This small molecule binds to this protein.
Small molecule (SMILES): CC1=C(c2ccc(O)cc2)[C@H](c2ccc(OCCN3CC[C@H](C)C3)cc2)Oc2cc(O)ccc21

Sequence of chain 1.B:
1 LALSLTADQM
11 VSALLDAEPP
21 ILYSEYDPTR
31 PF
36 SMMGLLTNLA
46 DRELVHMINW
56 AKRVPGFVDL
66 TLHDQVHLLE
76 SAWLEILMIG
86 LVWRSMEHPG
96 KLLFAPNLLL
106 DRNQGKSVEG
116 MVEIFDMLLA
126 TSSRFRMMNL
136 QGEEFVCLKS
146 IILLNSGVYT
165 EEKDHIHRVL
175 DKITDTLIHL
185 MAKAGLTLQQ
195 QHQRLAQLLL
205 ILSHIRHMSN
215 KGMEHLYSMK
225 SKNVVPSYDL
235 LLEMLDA

Binding-site contacts:
Ligand atom CAX contacts residue THR42 of chain 1.B at 3.5 Å.
Ligand atom CBD contacts residue VAL228 of chain 1.B at 3.2 Å (hydrophobic).
Ligand atom CBH contacts residue ASP46 of chain 1.B at 3.7 Å.
Ligand atom CBB contacts residue ASP46 of chain 1.B at 3.7 Å.
Ligand atom CAD contacts residue ALA45 of chain 1.B at 3.7 Å (hydrophobic).
Ligand atom OAS contacts residue HIS219 of chain 1.B at 2.6 Å (h-bond).
Ligand atom CAB contacts residue GLU48 of chain 1.B at 2.7 Å.
Ligand atom CBD contacts residue ASP46 of chain 1.B at 3.4 Å.
Ligand atom CAC contacts residue GLU48 of chain 1.B at 2.3 Å.
Ligand atom CAF contacts residue PHE99 of chain 1.B at 3.8 Å (hydrophobic).
Ligand atom OAG contacts residue LEU44 of chain 1.B at 3.5 Å.
Ligand atom NBC contacts residue ASP46 of chain 1.B at 2.8 Å (salt-bridge).
Ligand atom NBC contacts residue VAL228 of chain 1.B at 3.5 Å (h-bond).
Ligand atom OAS contacts residue ILE119 of chain 1.B at 3.5 Å.
Ligand atom CBG contacts residue TRP78 of chain 1.B at 3.5 Å (hydrophobic).
Ligand atom CBG contacts residue ASP46 of chain 1.B at 3.3 Å.
Ligand atom CAV contacts residue ALA45 of chain 1.B at 3.7 Å (hydrophobic).
Ligand atom OAH contacts residue LEU41 of chain 1.B at 3.5 Å.
Ligand atom OAS contacts residue GLY216 of chain 1.B at 3.2 Å (h-bond).
Ligand atom CAD contacts residue GLU48 of chain 1.B at 3.6 Å.
Ligand atom CBG contacts residue VAL228 of chain 1.B at 3.4 Å (hydrophobic).
Ligand atom CAP contacts residue HIS219 of chain 1.B at 3.7 Å.
Ligand atom CAO contacts residue HIS219 of chain 1.B at 3.6 Å.
Ligand atom CBE contacts residue PRO230 of chain 1.B at 3.8 Å (hydrophobic).
Ligand atom CBF contacts residue ASP46 of chain 1.B at 3.4 Å.
Ligand atom OAG contacts residue ARG89 of chain 1.B at 3.7 Å.
Ligand atom CAY contacts residue MET38 of chain 1.B at 3.6 Å (hydrophobic).
Ligand atom CAR contacts residue MET83 of chain 1.B at 3.8 Å (hydrophobic).
Ligand atom CAI contacts residue LEU41 of chain 1.B at 3.7 Å (hydrophobic).
Ligand atom CAN contacts residue GLY216 of chain 1.B at 3.7 Å.
Ligand atom CBB contacts residue VAL228 of chain 1.B at 3.2 Å (hydrophobic).
Ligand atom CAE contacts residue PHE99 of chain 1.B at 3.8 Å (hydrophobic).
Ligand atom CAW contacts residue ALA45 of chain 1.B at 3.8 Å (hydrophobic).
Ligand atom CAD contacts residue LEU41 of chain 1.B at 3.8 Å (hydrophobic).
Ligand atom CAP contacts residue MET116 of chain 1.B at 3.7 Å (hydrophobic).
Ligand atom CBH contacts residue LEU234 of chain 1.B at 3.7 Å (hydrophobic).
Ligand atom OAG contacts residue GLU48 of chain 1.B at 1.3 Å (salt-bridge).
Ligand atom CBE contacts residue ASP46 of chain 1.B at 3.7 Å.
Ligand atom OAG contacts residue ALA45 of chain 1.B at 3.8 Å.
Ligand atom CBE contacts residue VAL228 of chain 1.B at 3.6 Å (hydrophobic).